Sequence of chain 1.A:
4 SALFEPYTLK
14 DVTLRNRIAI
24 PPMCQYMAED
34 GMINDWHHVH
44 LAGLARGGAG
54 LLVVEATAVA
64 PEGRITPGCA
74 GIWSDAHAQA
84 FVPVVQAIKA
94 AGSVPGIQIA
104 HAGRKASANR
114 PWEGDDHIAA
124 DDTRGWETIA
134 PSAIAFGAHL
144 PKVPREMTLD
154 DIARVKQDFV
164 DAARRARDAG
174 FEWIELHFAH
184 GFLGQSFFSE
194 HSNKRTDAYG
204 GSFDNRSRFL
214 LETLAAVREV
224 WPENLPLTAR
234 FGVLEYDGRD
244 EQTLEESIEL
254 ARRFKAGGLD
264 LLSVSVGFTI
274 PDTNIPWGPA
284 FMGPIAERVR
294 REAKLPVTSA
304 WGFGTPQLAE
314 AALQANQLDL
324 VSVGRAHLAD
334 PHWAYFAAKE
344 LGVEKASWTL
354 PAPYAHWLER

This protein binds this small molecule.
Small molecule (SMILES): O=c1ccc2cccc(O)c2o1

Binding-site contacts:
Ligand atom C2 contacts residue HIS183 of chain 1.A at 3.5 Å.
Ligand atom C3 contacts residue FNR1 of chain 1.B at 3.3 Å.
Ligand atom O2 contacts residue FNR1 of chain 1.B at 3.1 Å.
Ligand atom O1 contacts residue HIS183 of chain 1.A at 3.3 Å (h-bond).
Ligand atom O2 contacts residue HIS183 of chain 1.A at 2.8 Å (h-bond).
Ligand atom O8 contacts residue FNR1 of chain 1.B at 3.5 Å.
Ligand atom C6 contacts residue FNR1 of chain 1.B at 3.8 Å.
Ligand atom C4 contacts residue CYS27 of chain 1.A at 4.1 Å (hydrophobic).
Ligand atom C3 contacts residue ILE68 of chain 1.A at 3.6 Å (hydrophobic).
Ligand atom C8 contacts residue FNR1 of chain 1.B at 3.4 Å.
Ligand atom O2 contacts residue PHE185 of chain 1.A at 3.2 Å.
Ligand atom O1 contacts residue FNR1 of chain 1.B at 3.2 Å.
Ligand atom C5 contacts residue TRP360 of chain 2.A at 3.9 Å (hydrophobic).
Ligand atom C2 contacts residue PHE185 of chain 1.A at 3.6 Å (hydrophobic).
Ligand atom O2 contacts residue HIS180 of chain 1.A at 2.9 Å (h-bond).
Ligand atom C1A contacts residue FNR1 of chain 1.B at 3.3 Å.
Ligand atom C6 contacts residue TRP360 of chain 2.A at 3.7 Å (hydrophobic).
Ligand atom C5 contacts residue TYR29 of chain 1.A at 3.6 Å (hydrophobic).
Ligand atom C5 contacts residue FNR1 of chain 1.B at 3.5 Å.
Ligand atom C4A contacts residue FNR1 of chain 1.B at 3.4 Å.
Ligand atom O8 contacts residue HIS183 of chain 1.A at 4.0 Å.
Ligand atom C3 contacts residue CYS27 of chain 1.A at 4.2 Å (hydrophobic).
Ligand atom C4 contacts residue TYR29 of chain 1.A at 3.6 Å (hydrophobic).
Ligand atom C4A contacts residue TYR29 of chain 1.A at 4.0 Å (hydrophobic).
Ligand atom C4 contacts residue FNR1 of chain 1.B at 3.1 Å.
Ligand atom C4 contacts residue ILE68 of chain 1.A at 4.0 Å (hydrophobic).
Ligand atom C2 contacts residue HIS180 of chain 1.A at 4.0 Å.
Ligand atom C7 contacts residue FNR1 of chain 1.B at 3.8 Å.
Ligand atom C1A contacts residue HIS183 of chain 1.A at 4.5 Å.
Ligand atom C3 contacts residue PHE185 of chain 1.A at 3.9 Å (hydrophobic).
Ligand atom C2 contacts residue FNR1 of chain 1.B at 3.3 Å.

Sequence of chain 2.A:
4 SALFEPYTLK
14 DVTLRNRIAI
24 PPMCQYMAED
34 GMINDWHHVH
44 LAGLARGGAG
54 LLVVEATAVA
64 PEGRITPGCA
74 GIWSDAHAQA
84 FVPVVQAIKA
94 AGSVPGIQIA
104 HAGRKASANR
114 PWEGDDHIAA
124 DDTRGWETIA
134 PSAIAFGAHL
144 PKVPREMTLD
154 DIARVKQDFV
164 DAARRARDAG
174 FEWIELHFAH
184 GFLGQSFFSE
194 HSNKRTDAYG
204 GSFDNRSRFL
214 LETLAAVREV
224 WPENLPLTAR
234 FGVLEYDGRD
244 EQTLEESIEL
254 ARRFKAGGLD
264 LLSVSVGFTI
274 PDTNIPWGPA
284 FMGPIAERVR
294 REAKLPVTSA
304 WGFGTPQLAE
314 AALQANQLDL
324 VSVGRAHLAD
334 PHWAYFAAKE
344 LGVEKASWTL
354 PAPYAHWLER